Sequence of chain 3.E:
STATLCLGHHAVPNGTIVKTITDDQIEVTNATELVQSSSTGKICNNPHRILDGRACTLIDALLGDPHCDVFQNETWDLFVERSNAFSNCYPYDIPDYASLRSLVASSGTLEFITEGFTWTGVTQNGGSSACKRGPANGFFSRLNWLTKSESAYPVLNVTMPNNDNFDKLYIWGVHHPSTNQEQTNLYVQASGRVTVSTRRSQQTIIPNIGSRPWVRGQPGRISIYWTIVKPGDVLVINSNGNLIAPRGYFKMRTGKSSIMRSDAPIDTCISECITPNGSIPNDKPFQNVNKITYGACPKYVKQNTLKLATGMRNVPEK

A small-molecule ligand and the protein it binds are described below.
Small molecule (SMILES): CC(=O)N[C@@H]1[C@@H](O)[C@H](O)[C@@H](CO)O[C@H]1O

Binding-site contacts:
Ligand atom C4 contacts residue ASN285 of chain 3.E at 4.2 Å.
Ligand atom O5 contacts residue ASN285 of chain 3.E at 2.4 Å (h-bond).
Ligand atom C7 contacts residue ASN285 of chain 3.E at 2.8 Å.
Ligand atom C3 contacts residue ASN285 of chain 3.E at 3.8 Å.
Ligand atom C1 contacts residue VAL297 of chain 3.E at 3.6 Å (hydrophobic).
Ligand atom O7 contacts residue ASN285 of chain 3.E at 3.0 Å (h-bond).
Ligand atom C1 contacts residue ASN285 of chain 3.E at 1.5 Å.
Ligand atom C2 contacts residue VAL297 of chain 3.E at 4.2 Å (hydrophobic).
Ligand atom C8 contacts residue ASN285 of chain 3.E at 3.4 Å.
Ligand atom C5 contacts residue ASN285 of chain 3.E at 3.7 Å.
Ligand atom C2 contacts residue ASN285 of chain 3.E at 2.4 Å.
Ligand atom C7 contacts residue VAL297 of chain 3.E at 3.8 Å (hydrophobic).
Ligand atom N2 contacts residue VAL297 of chain 3.E at 3.6 Å (h-bond).
Ligand atom C8 contacts residue ASN296 of chain 3.E at 4.3 Å.
Ligand atom O6 contacts residue ASN298 of chain 3.E at 3.0 Å (h-bond).
Ligand atom O5 contacts residue ASN298 of chain 3.E at 3.5 Å (h-bond).
Ligand atom N2 contacts residue ASN285 of chain 3.E at 2.9 Å (h-bond).
Ligand atom C1 contacts residue ASN298 of chain 3.E at 4.1 Å.
Ligand atom C5 contacts residue ASN298 of chain 3.E at 3.9 Å.
Ligand atom C6 contacts residue ASN298 of chain 3.E at 4.0 Å.
Ligand atom C8 contacts residue VAL297 of chain 3.E at 3.0 Å (hydrophobic).